The small molecule below binds the protein below.
Small molecule (SMILES): CC(=O)N[C@@H]1[C@@H](O)[C@H](O)[C@@H](CO)O[C@H]1O

Binding-site contacts:
Ligand atom N2 contacts residue ASN77 of chain 1.K at 2.9 Å (h-bond).
Ligand atom N2 contacts residue THR79 of chain 1.K at 3.8 Å.
Ligand atom O7 contacts residue ASN77 of chain 1.K at 3.0 Å (h-bond).
Ligand atom C7 contacts residue ASN77 of chain 1.K at 3.2 Å.
Ligand atom C1 contacts residue THR79 of chain 1.K at 4.1 Å.
Ligand atom O5 contacts residue ASN77 of chain 1.K at 2.2 Å (h-bond).
Ligand atom C6 contacts residue PHE75 of chain 1.K at 4.5 Å (hydrophobic).
Ligand atom C2 contacts residue THR79 of chain 1.K at 4.4 Å.
Ligand atom C2 contacts residue ASN77 of chain 1.K at 2.3 Å.
Ligand atom C1 contacts residue PHE75 of chain 1.K at 3.1 Å (hydrophobic).
Ligand atom C7 contacts residue THR79 of chain 1.K at 4.1 Å.
Ligand atom C8 contacts residue ASN77 of chain 1.K at 4.2 Å.
Ligand atom C5 contacts residue ASN77 of chain 1.K at 3.5 Å.
Ligand atom C3 contacts residue ASN77 of chain 1.K at 3.7 Å.
Ligand atom C1 contacts residue ASN77 of chain 1.K at 1.4 Å.
Ligand atom C5 contacts residue PHE75 of chain 1.K at 3.8 Å (hydrophobic).
Ligand atom O5 contacts residue PHE75 of chain 1.K at 3.3 Å.
Ligand atom C4 contacts residue ASN77 of chain 1.K at 4.0 Å.
Ligand atom C8 contacts residue THR79 of chain 1.K at 3.3 Å.

Sequence of chain 1.K:
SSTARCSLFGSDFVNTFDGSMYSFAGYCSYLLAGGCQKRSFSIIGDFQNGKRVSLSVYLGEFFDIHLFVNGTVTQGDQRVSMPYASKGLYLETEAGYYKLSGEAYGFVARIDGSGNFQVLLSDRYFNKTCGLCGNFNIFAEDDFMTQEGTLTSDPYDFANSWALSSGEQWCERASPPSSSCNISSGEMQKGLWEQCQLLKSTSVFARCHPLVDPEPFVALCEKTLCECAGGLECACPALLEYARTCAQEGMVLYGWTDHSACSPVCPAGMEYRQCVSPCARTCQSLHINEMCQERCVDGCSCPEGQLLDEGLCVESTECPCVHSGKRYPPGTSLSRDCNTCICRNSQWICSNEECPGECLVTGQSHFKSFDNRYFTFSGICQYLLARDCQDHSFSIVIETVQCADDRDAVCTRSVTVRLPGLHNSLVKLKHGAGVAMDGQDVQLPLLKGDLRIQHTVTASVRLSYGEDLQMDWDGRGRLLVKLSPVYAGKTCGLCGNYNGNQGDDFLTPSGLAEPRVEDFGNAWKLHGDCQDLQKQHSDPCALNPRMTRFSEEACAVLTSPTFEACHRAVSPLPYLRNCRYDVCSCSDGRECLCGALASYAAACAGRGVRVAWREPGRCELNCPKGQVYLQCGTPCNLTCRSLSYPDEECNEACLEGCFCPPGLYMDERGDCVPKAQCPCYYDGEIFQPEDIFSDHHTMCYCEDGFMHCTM